The small molecule below binds the protein below.
Small molecule (SMILES): Nc1nc2c(ncn2[C@@H]2O[C@H](CO[P](=O)(O)O[P](=O)(O)NP(=O)(O)O)[C@@H](O)[C@H]2O)c(=O)[nH]1

Sequence of chain 3.A:
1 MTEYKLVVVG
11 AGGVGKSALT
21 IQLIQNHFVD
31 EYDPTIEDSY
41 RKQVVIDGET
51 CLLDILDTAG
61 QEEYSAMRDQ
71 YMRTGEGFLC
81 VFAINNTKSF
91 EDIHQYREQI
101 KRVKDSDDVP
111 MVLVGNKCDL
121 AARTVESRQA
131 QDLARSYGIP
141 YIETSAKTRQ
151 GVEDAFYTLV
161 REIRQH

Binding-site contacts:
Ligand atom O3G contacts residue GLY12 of chain 3.A at 3.3 Å.
Ligand atom N3B contacts residue GLY13 of chain 3.A at 3.1 Å (h-bond).
Ligand atom O2' contacts residue ASP30 of chain 3.A at 3.1 Å (salt-bridge).
Ligand atom O2G contacts residue THR35 of chain 3.A at 2.9 Å (h-bond).
Ligand atom O6 contacts residue LYS117 of chain 3.A at 3.3 Å.
Ligand atom O1A contacts residue SER17 of chain 3.A at 3.3 Å (h-bond).
Ligand atom O1B contacts residue GLY15 of chain 3.A at 3.0 Å (h-bond).
Ligand atom O2B contacts residue MG1 of chain 3.D at 2.1 Å.
Ligand atom N2 contacts residue ASP119 of chain 3.A at 3.0 Å (salt-bridge).
Ligand atom O1A contacts residue ALA18 of chain 3.A at 2.8 Å (h-bond).
Ligand atom O3' contacts residue ASP30 of chain 3.A at 2.9 Å (salt-bridge).
Ligand atom N3B contacts residue MG1 of chain 3.D at 3.3 Å.
Ligand atom O2B contacts residue SER17 of chain 3.A at 3.0 Å (h-bond).
Ligand atom O6 contacts residue ALA146 of chain 3.A at 2.8 Å (h-bond).
Ligand atom O2' contacts residue PHE28 of chain 3.A at 3.2 Å.
Ligand atom N2 contacts residue LEU120 of chain 3.A at 3.5 Å.
Ligand atom O6 contacts residue ASN116 of chain 3.A at 3.3 Å (h-bond).
Ligand atom O1B contacts residue GLY13 of chain 3.A at 3.5 Å (h-bond).
Ligand atom N1 contacts residue ASP119 of chain 3.A at 2.8 Å (salt-bridge).
Ligand atom C8 contacts residue GLY15 of chain 3.A at 3.5 Å.
Ligand atom O6 contacts residue SER145 of chain 3.A at 3.4 Å.
Ligand atom N3B contacts residue TYR32 of chain 3.A at 3.5 Å.
Ligand atom O2A contacts residue TYR32 of chain 3.A at 3.5 Å.
Ligand atom C2' contacts residue VAL29 of chain 3.A at 3.4 Å (hydrophobic).
Ligand atom O4' contacts residue LYS117 of chain 3.A at 3.2 Å (salt-bridge).
Ligand atom N7 contacts residue ASN116 of chain 3.A at 3.1 Å (h-bond).
Ligand atom O1B contacts residue VAL14 of chain 3.A at 3.2 Å (h-bond).
Ligand atom O1B contacts residue LYS16 of chain 3.A at 2.9 Å (salt-bridge).
Ligand atom O2B contacts residue LYS16 of chain 3.A at 3.5 Å (salt-bridge).
Ligand atom PG contacts residue MG1 of chain 3.D at 3.2 Å.
Ligand atom O1G contacts residue PRO34 of chain 3.A at 3.4 Å.
Ligand atom O1A contacts residue GLY15 of chain 3.A at 3.3 Å.
Ligand atom O6 contacts residue ASP119 of chain 3.A at 3.5 Å (salt-bridge).
Ligand atom O2' contacts residue VAL29 of chain 3.A at 2.7 Å (h-bond).
Ligand atom O3G contacts residue GLY60 of chain 3.A at 2.9 Å (h-bond).
Ligand atom O3G contacts residue LYS16 of chain 3.A at 2.6 Å (salt-bridge).
Ligand atom PB contacts residue MG1 of chain 3.D at 3.2 Å.
Ligand atom O2G contacts residue MG1 of chain 3.D at 2.1 Å.
Ligand atom O3A contacts residue GLY15 of chain 3.A at 3.2 Å (h-bond).
Ligand atom O1G contacts residue TYR32 of chain 3.A at 3.0 Å (h-bond).